Sequence of chain 1.C:
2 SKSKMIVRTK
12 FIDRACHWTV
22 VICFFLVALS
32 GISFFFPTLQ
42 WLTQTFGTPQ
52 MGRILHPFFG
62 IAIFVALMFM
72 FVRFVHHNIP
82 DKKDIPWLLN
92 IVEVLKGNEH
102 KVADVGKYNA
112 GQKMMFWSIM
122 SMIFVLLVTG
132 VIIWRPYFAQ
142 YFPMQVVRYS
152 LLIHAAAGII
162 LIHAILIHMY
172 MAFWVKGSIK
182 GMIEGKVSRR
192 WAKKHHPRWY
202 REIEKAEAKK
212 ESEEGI

This protein binds this small molecule.
Small molecule (SMILES): CCCCCCCc1cc(O)c2ccccc2[n+]1[O-]

Binding-site contacts:
Ligand atom C5 contacts residue MET172 of chain 1.C at 3.8 Å (hydrophobic).
Ligand atom C10 contacts residue GLN113 of chain 1.C at 3.6 Å.
Ligand atom C6 contacts residue GLN113 of chain 1.C at 3.6 Å.
Ligand atom O4 contacts residue HIS169 of chain 1.C at 3.4 Å (h-bond).
Ligand atom C7 contacts residue HIS169 of chain 1.C at 4.0 Å.
Ligand atom N1 contacts residue MET172 of chain 1.C at 3.8 Å.
Ligand atom C3 contacts residue GLN113 of chain 1.C at 3.5 Å.
Ligand atom C7 contacts residue HEM1 of chain 1.N at 3.4 Å.
Ligand atom C13 contacts residue GLY112 of chain 1.C at 3.4 Å.
Ligand atom N1 contacts residue GLN113 of chain 1.C at 3.4 Å.
Ligand atom C11 contacts residue MET172 of chain 1.C at 4.3 Å (hydrophobic).
Ligand atom C17 contacts residue MET115 of chain 1.C at 4.3 Å (hydrophobic).
Ligand atom O4 contacts residue MET116 of chain 1.C at 3.9 Å.
Ligand atom C8 contacts residue SER179 of chain 1.C at 4.1 Å.
Ligand atom C5 contacts residue GLN113 of chain 1.C at 3.5 Å.
Ligand atom C7 contacts residue ALA173 of chain 1.C at 3.9 Å (hydrophobic).
Ligand atom C12 contacts residue GLY112 of chain 1.C at 3.9 Å.
Ligand atom C1 contacts residue GLN113 of chain 1.C at 3.9 Å.
Ligand atom C6 contacts residue HIS169 of chain 1.C at 3.5 Å.
Ligand atom O1 contacts residue ASN110 of chain 1.C at 3.6 Å.
Ligand atom C11 contacts residue MET116 of chain 1.C at 4.3 Å (hydrophobic).
Ligand atom C13 contacts residue GLN113 of chain 1.C at 3.8 Å.
Ligand atom O1 contacts residue VAL176 of chain 1.C at 3.6 Å.
Ligand atom N1 contacts residue HIS169 of chain 1.C at 4.3 Å.
Ligand atom C1 contacts residue ASN110 of chain 1.C at 3.8 Å.
Ligand atom C11 contacts residue GLY112 of chain 1.C at 3.6 Å.
Ligand atom C3 contacts residue MET172 of chain 1.C at 3.8 Å (hydrophobic).
Ligand atom C7 contacts residue GLN113 of chain 1.C at 3.6 Å.
Ligand atom C2 contacts residue GLN113 of chain 1.C at 3.8 Å.
Ligand atom C9 contacts residue GLN113 of chain 1.C at 3.6 Å.
Ligand atom C10 contacts residue MET172 of chain 1.C at 3.8 Å (hydrophobic).
Ligand atom C14 contacts residue MET172 of chain 1.C at 4.0 Å (hydrophobic).
Ligand atom C8 contacts residue ALA173 of chain 1.C at 4.0 Å (hydrophobic).
Ligand atom C11 contacts residue GLN113 of chain 1.C at 3.6 Å.
Ligand atom C2 contacts residue MET172 of chain 1.C at 3.9 Å (hydrophobic).
Ligand atom C8 contacts residue GLN113 of chain 1.C at 3.6 Å.
Ligand atom C8 contacts residue HEM1 of chain 1.N at 3.5 Å.
Ligand atom C1 contacts residue MET172 of chain 1.C at 3.8 Å (hydrophobic).
Ligand atom C2 contacts residue ASN110 of chain 1.C at 3.9 Å.
Ligand atom O4 contacts residue GLN113 of chain 1.C at 3.8 Å.